Binding-site contacts:
Ligand atom C3 contacts residue ASN252 of chain 1.V at 3.8 Å.
Ligand atom C1 contacts residue ASN252 of chain 1.V at 1.4 Å.
Ligand atom C1 contacts residue PHE208 of chain 1.V at 4.5 Å (hydrophobic).
Ligand atom O7 contacts residue SER251 of chain 1.V at 2.5 Å (h-bond).
Ligand atom O6 contacts residue ASP211 of chain 1.V at 3.9 Å.
Ligand atom C7 contacts residue ARG205 of chain 1.V at 4.4 Å.
Ligand atom O5 contacts residue PHE208 of chain 1.V at 3.5 Å.
Ligand atom C8 contacts residue ARG205 of chain 1.V at 3.7 Å.
Ligand atom O6 contacts residue PHE208 of chain 1.V at 4.0 Å.
Ligand atom O5 contacts residue ASN252 of chain 1.V at 2.4 Å (h-bond).
Ligand atom C7 contacts residue SER251 of chain 1.V at 3.1 Å.
Ligand atom C2 contacts residue ASN252 of chain 1.V at 2.5 Å.
Ligand atom C5 contacts residue PHE208 of chain 1.V at 4.4 Å (hydrophobic).
Ligand atom C8 contacts residue SER251 of chain 1.V at 3.4 Å.
Ligand atom O6 contacts residue SER207 of chain 1.V at 3.8 Å.
Ligand atom C7 contacts residue ASN252 of chain 1.V at 4.0 Å.
Ligand atom C5 contacts residue ASN252 of chain 1.V at 3.7 Å.
Ligand atom N2 contacts residue ARG205 of chain 1.V at 4.0 Å.
Ligand atom C6 contacts residue PHE208 of chain 1.V at 4.0 Å (hydrophobic).
Ligand atom N2 contacts residue SER251 of chain 1.V at 4.1 Å.
Ligand atom C4 contacts residue ASN252 of chain 1.V at 4.3 Å.
Ligand atom N2 contacts residue ASN252 of chain 1.V at 3.0 Å (h-bond).

Sequence of chain 1.V:
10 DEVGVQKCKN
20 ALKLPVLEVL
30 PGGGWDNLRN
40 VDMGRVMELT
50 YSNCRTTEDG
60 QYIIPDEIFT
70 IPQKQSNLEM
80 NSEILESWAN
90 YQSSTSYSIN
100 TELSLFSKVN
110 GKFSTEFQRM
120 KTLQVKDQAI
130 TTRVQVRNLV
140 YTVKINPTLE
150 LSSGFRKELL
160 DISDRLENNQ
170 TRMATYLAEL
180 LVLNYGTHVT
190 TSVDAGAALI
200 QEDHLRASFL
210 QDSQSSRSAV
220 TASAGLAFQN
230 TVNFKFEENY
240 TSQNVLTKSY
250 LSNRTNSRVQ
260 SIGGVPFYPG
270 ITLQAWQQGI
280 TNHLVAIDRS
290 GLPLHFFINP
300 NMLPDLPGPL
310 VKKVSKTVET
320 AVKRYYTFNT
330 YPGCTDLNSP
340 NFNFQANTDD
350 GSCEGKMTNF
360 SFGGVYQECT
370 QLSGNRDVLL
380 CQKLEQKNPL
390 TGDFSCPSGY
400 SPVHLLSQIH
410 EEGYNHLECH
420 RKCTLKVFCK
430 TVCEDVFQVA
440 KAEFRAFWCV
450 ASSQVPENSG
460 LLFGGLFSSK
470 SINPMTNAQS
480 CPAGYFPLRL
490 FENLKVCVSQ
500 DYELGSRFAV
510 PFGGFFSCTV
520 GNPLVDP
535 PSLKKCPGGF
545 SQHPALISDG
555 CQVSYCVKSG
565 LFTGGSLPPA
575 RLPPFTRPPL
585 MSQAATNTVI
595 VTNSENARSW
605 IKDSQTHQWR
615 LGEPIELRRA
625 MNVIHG

This protein binds this small molecule.
Small molecule (SMILES): CC(=O)N[C@H]1[C@H](O[C@H]2[C@H](O)[C@@H](NC(C)=O)CO[C@@H]2CO)O[C@H](CO)[C@@H](O)[C@@H]1O